Binding-site contacts:
Ligand atom O7 contacts residue ASN276 of chain 1.A at 3.6 Å.
Ligand atom N2 contacts residue SER278 of chain 1.A at 3.4 Å (h-bond).
Ligand atom C5 contacts residue ASN276 of chain 1.A at 3.7 Å.
Ligand atom O7 contacts residue LYS275 of chain 1.A at 3.7 Å.
Ligand atom N2 contacts residue GLU277 of chain 1.A at 3.7 Å.
Ligand atom C2 contacts residue ASN276 of chain 1.A at 2.5 Å.
Ligand atom C2 contacts residue SER278 of chain 1.A at 3.9 Å.
Ligand atom C1 contacts residue ALA279 of chain 1.A at 4.3 Å (hydrophobic).
Ligand atom O7 contacts residue GLU277 of chain 1.A at 3.8 Å.
Ligand atom O6 contacts residue ASN276 of chain 1.A at 4.2 Å.
Ligand atom C7 contacts residue ASN276 of chain 1.A at 3.6 Å.
Ligand atom C1 contacts residue ASN276 of chain 1.A at 1.4 Å.
Ligand atom C8 contacts residue GLU277 of chain 1.A at 4.1 Å.
Ligand atom C7 contacts residue GLU277 of chain 1.A at 3.7 Å.
Ligand atom O5 contacts residue ASN276 of chain 1.A at 2.5 Å (h-bond).
Ligand atom N2 contacts residue ASN276 of chain 1.A at 2.8 Å (h-bond).
Ligand atom C3 contacts residue ASN276 of chain 1.A at 3.8 Å.
Ligand atom C8 contacts residue SER278 of chain 1.A at 4.4 Å.
Ligand atom C4 contacts residue ASN276 of chain 1.A at 4.3 Å.
Ligand atom C7 contacts residue SER278 of chain 1.A at 4.1 Å.
Ligand atom C3 contacts residue SER278 of chain 1.A at 3.9 Å.
Ligand atom C1 contacts residue SER278 of chain 1.A at 3.8 Å.
Ligand atom C7 contacts residue LYS275 of chain 1.A at 4.4 Å.

Sequence of chain 1.A:
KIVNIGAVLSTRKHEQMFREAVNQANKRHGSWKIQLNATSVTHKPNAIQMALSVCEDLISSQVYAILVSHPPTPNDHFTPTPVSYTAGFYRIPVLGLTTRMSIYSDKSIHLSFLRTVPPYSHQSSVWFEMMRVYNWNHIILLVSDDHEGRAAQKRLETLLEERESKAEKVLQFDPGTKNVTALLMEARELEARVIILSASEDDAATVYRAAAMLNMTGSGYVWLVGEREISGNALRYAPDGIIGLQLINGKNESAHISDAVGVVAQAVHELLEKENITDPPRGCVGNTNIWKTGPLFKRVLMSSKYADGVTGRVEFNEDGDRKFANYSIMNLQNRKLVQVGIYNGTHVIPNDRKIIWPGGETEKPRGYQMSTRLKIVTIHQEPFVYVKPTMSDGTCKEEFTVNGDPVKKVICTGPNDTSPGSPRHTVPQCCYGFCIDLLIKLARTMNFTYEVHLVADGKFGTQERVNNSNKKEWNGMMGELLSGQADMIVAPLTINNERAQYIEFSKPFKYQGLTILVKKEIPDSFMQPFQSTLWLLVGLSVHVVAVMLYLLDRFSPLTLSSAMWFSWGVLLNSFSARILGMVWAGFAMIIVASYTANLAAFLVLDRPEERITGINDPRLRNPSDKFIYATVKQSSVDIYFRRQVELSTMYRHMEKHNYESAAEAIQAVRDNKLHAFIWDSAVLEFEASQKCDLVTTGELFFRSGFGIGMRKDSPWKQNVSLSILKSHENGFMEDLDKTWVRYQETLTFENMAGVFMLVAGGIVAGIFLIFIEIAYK

This small molecule binds to this protein.
Small molecule (SMILES): CC(=O)N[C@@H]1[C@@H](O)[C@H](O)[C@@H](CO)O[C@H]1O